Binding-site contacts:
Ligand atom O5' contacts residue ARG331 of chain 1.F at 3.4 Å (salt-bridge).
Ligand atom C2 contacts residue LEU353 of chain 1.E at 3.5 Å (hydrophobic).
Ligand atom S1G contacts residue THR213 of chain 1.E at 3.1 Å (h-bond).
Ligand atom PG contacts residue ARG331 of chain 1.F at 3.4 Å.
Ligand atom O1A contacts residue LYS212 of chain 1.E at 3.6 Å.
Ligand atom O1A contacts residue GLY211 of chain 1.E at 3.2 Å.
Ligand atom C8 contacts residue GLY211 of chain 1.E at 3.5 Å.
Ligand atom C5' contacts residue GLY209 of chain 1.E at 3.4 Å.
Ligand atom O3B contacts residue GLY209 of chain 1.E at 3.2 Å (h-bond).
Ligand atom O1B contacts residue GLY211 of chain 1.E at 2.7 Å (h-bond).
Ligand atom O1B contacts residue VAL210 of chain 1.E at 3.6 Å (h-bond).
Ligand atom N6 contacts residue ILE181 of chain 1.E at 3.2 Å (h-bond).
Ligand atom O2G contacts residue THR315 of chain 1.E at 3.3 Å.
Ligand atom O3G contacts residue ARG332 of chain 1.F at 3.1 Å (salt-bridge).
Ligand atom O4' contacts residue PRO387 of chain 1.E at 3.4 Å (h-bond).
Ligand atom O2G contacts residue LYS212 of chain 1.E at 3.5 Å (salt-bridge).
Ligand atom C6 contacts residue ILE181 of chain 1.E at 3.7 Å (hydrophobic).
Ligand atom N6 contacts residue ARG183 of chain 1.E at 3.4 Å (salt-bridge).
Ligand atom O2B contacts residue LYS212 of chain 1.E at 3.7 Å.
Ligand atom N1 contacts residue ILE181 of chain 1.E at 3.0 Å (h-bond).
Ligand atom S1G contacts residue ARG332 of chain 1.F at 2.8 Å (salt-bridge).
Ligand atom O2A contacts residue THR213 of chain 1.E at 3.5 Å.
Ligand atom O3B contacts residue LYS212 of chain 1.E at 3.2 Å (salt-bridge).
Ligand atom C2 contacts residue PRO179 of chain 1.E at 3.2 Å (hydrophobic).
Ligand atom PG contacts residue ARG332 of chain 1.F at 3.6 Å.
Ligand atom O1B contacts residue LYS212 of chain 1.E at 2.6 Å (salt-bridge).
Ligand atom C2 contacts residue VAL180 of chain 1.E at 3.6 Å (hydrophobic).
Ligand atom O2B contacts residue THR213 of chain 1.E at 2.5 Å (h-bond).
Ligand atom O2' contacts residue ASP178 of chain 1.E at 3.3 Å (salt-bridge).
Ligand atom N3 contacts residue PRO179 of chain 1.E at 3.7 Å.
Ligand atom N1 contacts residue VAL180 of chain 1.E at 3.5 Å.
Ligand atom C1' contacts residue ILE391 of chain 1.E at 3.7 Å (hydrophobic).
Ligand atom C2 contacts residue ILE181 of chain 1.E at 3.5 Å (hydrophobic).
Ligand atom O3G contacts residue ARG331 of chain 1.F at 2.4 Å (salt-bridge).
Ligand atom O1A contacts residue ALA214 of chain 1.E at 3.6 Å (h-bond).
Ligand atom O3B contacts residue ARG331 of chain 1.F at 3.5 Å (salt-bridge).
Ligand atom N7 contacts residue GLY211 of chain 1.E at 3.4 Å.
Ligand atom N3 contacts residue LEU353 of chain 1.E at 3.5 Å.
Ligand atom O3A contacts residue ARG331 of chain 1.F at 3.0 Å (salt-bridge).
Ligand atom O4' contacts residue ILE391 of chain 1.E at 3.5 Å.

The small molecule below binds the protein below.
Small molecule (SMILES): Nc1ncnc2c1ncn2[C@@H]1O[C@H](COP(=O)(O)OP(=O)(O)OP(O)(O)=S)[C@@H](O)[C@H]1O

Sequence of chain 1.E:
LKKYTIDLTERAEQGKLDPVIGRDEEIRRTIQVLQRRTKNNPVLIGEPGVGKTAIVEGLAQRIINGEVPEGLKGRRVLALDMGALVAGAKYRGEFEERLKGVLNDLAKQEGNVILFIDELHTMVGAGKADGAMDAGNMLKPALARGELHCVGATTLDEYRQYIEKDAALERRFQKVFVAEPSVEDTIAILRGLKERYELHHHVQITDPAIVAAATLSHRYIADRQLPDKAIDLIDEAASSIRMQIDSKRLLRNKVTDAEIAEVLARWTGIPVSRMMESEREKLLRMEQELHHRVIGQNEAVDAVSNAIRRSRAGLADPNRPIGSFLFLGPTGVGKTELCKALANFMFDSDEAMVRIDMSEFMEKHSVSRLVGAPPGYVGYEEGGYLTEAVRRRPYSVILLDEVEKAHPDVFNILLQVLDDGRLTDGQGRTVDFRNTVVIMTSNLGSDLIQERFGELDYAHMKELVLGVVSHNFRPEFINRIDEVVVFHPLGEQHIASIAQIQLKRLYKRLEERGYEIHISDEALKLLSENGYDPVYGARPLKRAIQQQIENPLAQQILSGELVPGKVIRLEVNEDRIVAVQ

Sequence of chain 1.F:
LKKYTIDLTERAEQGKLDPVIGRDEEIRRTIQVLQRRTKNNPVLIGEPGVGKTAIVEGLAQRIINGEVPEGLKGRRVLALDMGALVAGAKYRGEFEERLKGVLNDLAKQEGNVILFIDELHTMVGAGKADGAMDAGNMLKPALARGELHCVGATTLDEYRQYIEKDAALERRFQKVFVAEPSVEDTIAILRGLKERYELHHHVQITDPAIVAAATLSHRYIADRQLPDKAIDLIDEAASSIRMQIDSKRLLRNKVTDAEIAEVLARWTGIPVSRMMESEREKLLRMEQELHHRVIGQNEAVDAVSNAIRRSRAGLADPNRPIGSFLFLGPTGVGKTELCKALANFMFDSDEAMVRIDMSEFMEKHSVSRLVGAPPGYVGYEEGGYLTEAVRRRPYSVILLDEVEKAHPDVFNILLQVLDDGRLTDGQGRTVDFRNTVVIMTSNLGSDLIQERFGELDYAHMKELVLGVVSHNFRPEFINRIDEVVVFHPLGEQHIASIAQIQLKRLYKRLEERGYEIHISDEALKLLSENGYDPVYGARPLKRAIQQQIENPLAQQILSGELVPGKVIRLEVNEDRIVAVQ